Sequence of chain 1.C:
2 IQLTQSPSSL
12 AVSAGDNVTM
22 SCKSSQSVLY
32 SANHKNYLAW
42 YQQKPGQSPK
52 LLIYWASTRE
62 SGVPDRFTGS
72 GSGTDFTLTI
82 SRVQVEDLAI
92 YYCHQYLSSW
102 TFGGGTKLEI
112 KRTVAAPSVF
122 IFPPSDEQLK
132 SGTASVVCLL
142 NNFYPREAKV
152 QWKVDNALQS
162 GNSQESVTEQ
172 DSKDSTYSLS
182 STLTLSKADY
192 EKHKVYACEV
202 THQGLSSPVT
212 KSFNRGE

A protein and the small-molecule ligand that binds it are described below.
Small molecule (SMILES): CC(=O)N[C@H]1[C@H](O[C@H]2[C@H](O)[C@@H](NC(C)=O)CO[C@@H]2CO[C@@H]2O[C@@H](C)[C@@H](O)[C@@H](O)[C@@H]2O)O[C@H](CO)[C@@H](O)[C@@H]1O

Binding-site contacts:
Ligand atom C3 contacts residue ARG83 of chain 1.C at 4.1 Å.
Ligand atom C3 contacts residue ASN18 of chain 1.C at 3.8 Å.
Ligand atom C4 contacts residue ARG83 of chain 1.C at 4.3 Å.
Ligand atom C7 contacts residue ASN18 of chain 1.C at 3.3 Å.
Ligand atom O2 contacts residue SER82 of chain 1.C at 4.3 Å.
Ligand atom C8 contacts residue ASN18 of chain 1.C at 4.5 Å.
Ligand atom O7 contacts residue ASN18 of chain 1.C at 3.3 Å (h-bond).
Ligand atom O7 contacts residue ARG83 of chain 1.C at 3.6 Å (salt-bridge).
Ligand atom C8 contacts residue ASP17 of chain 1.C at 4.2 Å.
Ligand atom N2 contacts residue ASN18 of chain 1.C at 3.0 Å (h-bond).
Ligand atom C5 contacts residue ASN18 of chain 1.C at 3.6 Å.
Ligand atom C2 contacts residue SER82 of chain 1.C at 4.1 Å.
Ligand atom C1 contacts residue ASN18 of chain 1.C at 1.4 Å.
Ligand atom C2 contacts residue ASN18 of chain 1.C at 2.5 Å.
Ligand atom O5 contacts residue ASN18 of chain 1.C at 2.3 Å (h-bond).
Ligand atom C4 contacts residue ASN18 of chain 1.C at 4.2 Å.
Ligand atom O4 contacts residue ARG83 of chain 1.C at 3.6 Å.
Ligand atom O3 contacts residue SER82 of chain 1.C at 4.0 Å.
Ligand atom O3 contacts residue THR80 of chain 1.C at 4.0 Å.